Binding-site contacts:
Ligand atom O23 contacts residue SER34 of chain 1.A at 2.1 Å (h-bond).
Ligand atom C22 contacts residue SER34 of chain 1.A at 2.9 Å.
Ligand atom C21 contacts residue SER34 of chain 1.A at 4.1 Å.
Ligand atom C28 contacts residue SER34 of chain 1.A at 4.0 Å.
Ligand atom O25 contacts residue SER34 of chain 1.A at 2.7 Å (h-bond).
Ligand atom O26 contacts residue HIS33 of chain 1.A at 3.7 Å.
Ligand atom O25 contacts residue PHE58 of chain 1.A at 4.3 Å.
Ligand atom P24 contacts residue HIS33 of chain 1.A at 4.4 Å.
Ligand atom O26 contacts residue SER34 of chain 1.A at 2.7 Å (h-bond).
Ligand atom P24 contacts residue SER34 of chain 1.A at 1.6 Å.

Sequence of chain 1.A:
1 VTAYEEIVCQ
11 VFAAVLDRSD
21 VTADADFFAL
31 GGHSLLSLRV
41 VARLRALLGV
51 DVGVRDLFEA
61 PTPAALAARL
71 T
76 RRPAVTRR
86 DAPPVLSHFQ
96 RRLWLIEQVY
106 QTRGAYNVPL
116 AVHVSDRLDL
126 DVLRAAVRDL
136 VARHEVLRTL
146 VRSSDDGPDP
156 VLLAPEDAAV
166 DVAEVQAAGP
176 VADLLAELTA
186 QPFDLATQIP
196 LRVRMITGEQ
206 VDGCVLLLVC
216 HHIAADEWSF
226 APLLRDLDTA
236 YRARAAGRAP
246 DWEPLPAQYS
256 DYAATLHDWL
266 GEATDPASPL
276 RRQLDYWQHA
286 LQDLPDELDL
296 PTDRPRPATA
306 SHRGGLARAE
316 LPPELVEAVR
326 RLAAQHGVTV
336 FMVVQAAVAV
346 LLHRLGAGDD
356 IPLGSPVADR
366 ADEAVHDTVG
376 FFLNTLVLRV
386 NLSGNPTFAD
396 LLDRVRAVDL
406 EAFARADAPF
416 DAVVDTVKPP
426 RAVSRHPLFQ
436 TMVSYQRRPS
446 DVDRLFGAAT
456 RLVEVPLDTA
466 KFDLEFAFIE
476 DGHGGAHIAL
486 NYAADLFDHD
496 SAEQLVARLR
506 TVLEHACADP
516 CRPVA

The small molecule below binds the protein below.
Small molecule (SMILES): CC(C)C[C@H](N)C(=O)NCCNC(=O)CCNC(=O)[C@H](O)C(C)(C)COP(=O)(O)O